Sequence of chain 1.C:
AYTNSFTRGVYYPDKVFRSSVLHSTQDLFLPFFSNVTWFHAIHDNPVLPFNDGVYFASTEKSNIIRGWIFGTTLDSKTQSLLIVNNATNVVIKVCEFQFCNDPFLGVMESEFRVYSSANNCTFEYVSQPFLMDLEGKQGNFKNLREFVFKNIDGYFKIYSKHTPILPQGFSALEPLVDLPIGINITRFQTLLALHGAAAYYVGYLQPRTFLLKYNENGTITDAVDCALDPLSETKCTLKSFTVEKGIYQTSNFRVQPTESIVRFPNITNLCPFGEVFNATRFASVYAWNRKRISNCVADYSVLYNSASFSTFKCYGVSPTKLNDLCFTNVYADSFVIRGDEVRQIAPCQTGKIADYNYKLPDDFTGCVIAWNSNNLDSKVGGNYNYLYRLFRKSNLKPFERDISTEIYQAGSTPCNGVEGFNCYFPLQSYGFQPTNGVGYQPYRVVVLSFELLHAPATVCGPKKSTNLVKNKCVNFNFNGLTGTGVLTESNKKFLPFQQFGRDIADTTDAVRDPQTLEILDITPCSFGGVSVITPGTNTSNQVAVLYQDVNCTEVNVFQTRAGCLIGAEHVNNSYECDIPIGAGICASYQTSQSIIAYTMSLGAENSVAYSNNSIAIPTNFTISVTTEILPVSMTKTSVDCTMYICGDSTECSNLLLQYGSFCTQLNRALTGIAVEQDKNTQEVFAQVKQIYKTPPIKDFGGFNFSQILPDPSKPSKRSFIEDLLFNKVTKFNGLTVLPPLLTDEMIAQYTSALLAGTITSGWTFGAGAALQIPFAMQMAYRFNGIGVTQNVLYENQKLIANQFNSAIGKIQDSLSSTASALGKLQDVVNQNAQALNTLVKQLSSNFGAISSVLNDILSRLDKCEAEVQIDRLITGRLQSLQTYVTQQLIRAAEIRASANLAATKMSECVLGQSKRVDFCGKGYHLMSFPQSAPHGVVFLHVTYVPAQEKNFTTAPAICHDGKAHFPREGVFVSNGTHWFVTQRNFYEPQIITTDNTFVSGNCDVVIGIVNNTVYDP

The small molecule below binds the protein below.
Small molecule (SMILES): CC(=O)N[C@@H]1[C@@H](O)[C@H](O)[C@@H](CO)O[C@H]1O

Binding-site contacts:
Ligand atom N2 contacts residue ASN334 of chain 1.C at 3.0 Å (h-bond).
Ligand atom C7 contacts residue ASN334 of chain 1.C at 4.0 Å.
Ligand atom N2 contacts residue GLY330 of chain 1.C at 4.2 Å.
Ligand atom C8 contacts residue PHE333 of chain 1.C at 4.5 Å (hydrophobic).
Ligand atom C2 contacts residue ASN334 of chain 1.C at 2.5 Å.
Ligand atom C3 contacts residue ASN334 of chain 1.C at 3.8 Å.
Ligand atom C8 contacts residue LEU359 of chain 1.C at 4.2 Å (hydrophobic).
Ligand atom C4 contacts residue ASN334 of chain 1.C at 4.2 Å.
Ligand atom C7 contacts residue GLY330 of chain 1.C at 3.9 Å.
Ligand atom C5 contacts residue ASN334 of chain 1.C at 3.6 Å.
Ligand atom O5 contacts residue ASN334 of chain 1.C at 2.3 Å (h-bond).
Ligand atom C8 contacts residue PHE329 of chain 1.C at 3.9 Å (hydrophobic).
Ligand atom O7 contacts residue GLY330 of chain 1.C at 4.2 Å.
Ligand atom C8 contacts residue GLY330 of chain 1.C at 3.7 Å.
Ligand atom C1 contacts residue ASN334 of chain 1.C at 1.4 Å.